Sequence of chain 2.A:
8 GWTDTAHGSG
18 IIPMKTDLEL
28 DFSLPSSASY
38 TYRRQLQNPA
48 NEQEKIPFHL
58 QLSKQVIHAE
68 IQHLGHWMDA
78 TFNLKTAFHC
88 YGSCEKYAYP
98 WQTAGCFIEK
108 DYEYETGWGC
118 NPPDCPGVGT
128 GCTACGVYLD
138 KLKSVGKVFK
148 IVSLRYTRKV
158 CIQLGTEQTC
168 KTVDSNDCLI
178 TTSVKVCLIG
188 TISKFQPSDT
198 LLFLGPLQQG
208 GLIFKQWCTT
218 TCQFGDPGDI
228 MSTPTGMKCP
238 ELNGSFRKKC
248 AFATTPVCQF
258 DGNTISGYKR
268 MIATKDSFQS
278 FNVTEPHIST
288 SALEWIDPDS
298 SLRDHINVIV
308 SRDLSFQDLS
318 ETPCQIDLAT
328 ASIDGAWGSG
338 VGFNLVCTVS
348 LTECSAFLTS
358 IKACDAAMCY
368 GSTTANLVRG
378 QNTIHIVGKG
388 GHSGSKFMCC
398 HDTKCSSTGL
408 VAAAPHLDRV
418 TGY

Sequence of chain 3.A:
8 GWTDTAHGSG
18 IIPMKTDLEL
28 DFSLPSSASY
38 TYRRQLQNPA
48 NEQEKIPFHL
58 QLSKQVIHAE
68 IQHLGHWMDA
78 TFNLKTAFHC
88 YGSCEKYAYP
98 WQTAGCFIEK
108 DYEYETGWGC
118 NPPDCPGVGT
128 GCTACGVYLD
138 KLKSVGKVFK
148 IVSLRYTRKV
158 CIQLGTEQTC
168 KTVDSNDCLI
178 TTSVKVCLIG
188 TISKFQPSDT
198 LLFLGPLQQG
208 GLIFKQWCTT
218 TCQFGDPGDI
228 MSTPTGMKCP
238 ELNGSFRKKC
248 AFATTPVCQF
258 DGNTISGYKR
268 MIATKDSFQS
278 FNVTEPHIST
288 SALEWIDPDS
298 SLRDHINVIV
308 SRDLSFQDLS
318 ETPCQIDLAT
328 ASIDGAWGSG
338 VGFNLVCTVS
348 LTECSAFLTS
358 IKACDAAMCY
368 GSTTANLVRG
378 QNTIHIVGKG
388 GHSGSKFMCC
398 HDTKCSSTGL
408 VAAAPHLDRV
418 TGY

Binding-site contacts:
Ligand atom C2 contacts residue ASN341 of chain 2.A at 3.8 Å.
Ligand atom N2 contacts residue VAL384 of chain 2.A at 3.7 Å.
Ligand atom C6 contacts residue SER277 of chain 3.A at 3.9 Å.
Ligand atom O7 contacts residue ASN341 of chain 2.A at 3.9 Å.
Ligand atom O5 contacts residue PHE278 of chain 3.A at 3.5 Å (h-bond).
Ligand atom O7 contacts residue VAL338 of chain 2.A at 3.7 Å.
Ligand atom C8 contacts residue LEU201 of chain 3.A at 3.3 Å (hydrophobic).
Ligand atom C4 contacts residue GLN206 of chain 3.A at 3.4 Å.
Ligand atom C6 contacts residue GLY208 of chain 3.A at 4.0 Å.
Ligand atom O6 contacts residue GLN206 of chain 3.A at 2.7 Å (h-bond).
Ligand atom C5 contacts residue GLN206 of chain 3.A at 3.5 Å.
Ligand atom O5 contacts residue ASN279 of chain 3.A at 2.4 Å (h-bond).
Ligand atom C7 contacts residue LEU201 of chain 3.A at 4.0 Å (hydrophobic).
Ligand atom O6 contacts residue GLY208 of chain 3.A at 3.5 Å (h-bond).
Ligand atom C1 contacts residue VAL384 of chain 2.A at 4.1 Å (hydrophobic).
Ligand atom C8 contacts residue ASN279 of chain 3.A at 3.4 Å.
Ligand atom O7 contacts residue HIS382 of chain 2.A at 3.1 Å.
Ligand atom O3 contacts residue LYS272 of chain 3.A at 3.8 Å.
Ligand atom C8 contacts residue LEU209 of chain 3.A at 3.5 Å (hydrophobic).
Ligand atom C7 contacts residue ASN279 of chain 3.A at 3.2 Å.
Ligand atom N2 contacts residue ASN279 of chain 3.A at 2.7 Å (h-bond).
Ligand atom O2 contacts residue LYS272 of chain 3.A at 3.3 Å (salt-bridge).
Ligand atom C7 contacts residue ASN341 of chain 2.A at 3.8 Å.
Ligand atom C4 contacts residue ASN279 of chain 3.A at 4.0 Å.
Ligand atom O3 contacts residue ASN341 of chain 2.A at 2.7 Å (h-bond).
Ligand atom O6 contacts residue GLY207 of chain 3.A at 3.2 Å.
Ligand atom C7 contacts residue HIS382 of chain 2.A at 4.1 Å.
Ligand atom O7 contacts residue ASN279 of chain 3.A at 4.1 Å.
Ligand atom C1 contacts residue GLN206 of chain 3.A at 3.7 Å.
Ligand atom N2 contacts residue ASN341 of chain 2.A at 3.2 Å (h-bond).
Ligand atom C2 contacts residue GLN206 of chain 3.A at 3.9 Å.
Ligand atom O5 contacts residue GLY207 of chain 3.A at 3.5 Å.
Ligand atom C3 contacts residue ASN279 of chain 3.A at 3.7 Å.
Ligand atom O7 contacts residue LEU209 of chain 3.A at 3.9 Å.
Ligand atom C3 contacts residue ASN341 of chain 2.A at 3.3 Å.
Ligand atom C6 contacts residue GLN206 of chain 3.A at 3.6 Å.
Ligand atom C5 contacts residue ASN279 of chain 3.A at 3.7 Å.
Ligand atom C2 contacts residue ASN279 of chain 3.A at 2.3 Å.
Ligand atom O5 contacts residue GLN206 of chain 3.A at 2.9 Å (h-bond).
Ligand atom C1 contacts residue ASN279 of chain 3.A at 1.5 Å.

A small-molecule ligand and the protein it binds are described below.
Small molecule (SMILES): CC(=O)N[C@H]1[C@H](O[C@H]2[C@H](O)[C@@H](NC(C)=O)CO[C@@H]2CO)O[C@H](CO)[C@@H](O[C@@H]2O[C@H](CO)[C@@H](O)[C@H](O)[C@@H]2O)[C@@H]1O